Binding-site contacts:
Ligand atom C1 contacts residue ILE168 of chain 1.B at 4.4 Å (hydrophobic).
Ligand atom O6 contacts residue GLU206 of chain 1.B at 4.0 Å.
Ligand atom O5 contacts residue THR205 of chain 1.B at 3.8 Å.
Ligand atom N2 contacts residue ILE168 of chain 1.B at 3.7 Å.
Ligand atom C1 contacts residue THR205 of chain 1.B at 3.6 Å.
Ligand atom C8 contacts residue ILE168 of chain 1.B at 4.3 Å (hydrophobic).
Ligand atom C1 contacts residue ASN203 of chain 1.B at 1.4 Å.
Ligand atom N2 contacts residue ASN203 of chain 1.B at 3.1 Å (h-bond).
Ligand atom C7 contacts residue ASN203 of chain 1.B at 3.7 Å.
Ligand atom C4 contacts residue ASN203 of chain 1.B at 4.3 Å.
Ligand atom O7 contacts residue ILE168 of chain 1.B at 4.1 Å.
Ligand atom C5 contacts residue ASN203 of chain 1.B at 3.6 Å.
Ligand atom O7 contacts residue GLN201 of chain 1.B at 4.1 Å.
Ligand atom C2 contacts residue ASN203 of chain 1.B at 2.5 Å.
Ligand atom O5 contacts residue ASN203 of chain 1.B at 2.4 Å (h-bond).
Ligand atom C3 contacts residue ASN203 of chain 1.B at 3.9 Å.
Ligand atom C7 contacts residue ILE168 of chain 1.B at 3.8 Å (hydrophobic).
Ligand atom C5 contacts residue THR205 of chain 1.B at 3.7 Å.
Ligand atom O6 contacts residue THR205 of chain 1.B at 4.4 Å.
Ligand atom O7 contacts residue ASN203 of chain 1.B at 3.5 Å (h-bond).
Ligand atom C6 contacts residue THR205 of chain 1.B at 3.9 Å.

Sequence of chain 1.B:
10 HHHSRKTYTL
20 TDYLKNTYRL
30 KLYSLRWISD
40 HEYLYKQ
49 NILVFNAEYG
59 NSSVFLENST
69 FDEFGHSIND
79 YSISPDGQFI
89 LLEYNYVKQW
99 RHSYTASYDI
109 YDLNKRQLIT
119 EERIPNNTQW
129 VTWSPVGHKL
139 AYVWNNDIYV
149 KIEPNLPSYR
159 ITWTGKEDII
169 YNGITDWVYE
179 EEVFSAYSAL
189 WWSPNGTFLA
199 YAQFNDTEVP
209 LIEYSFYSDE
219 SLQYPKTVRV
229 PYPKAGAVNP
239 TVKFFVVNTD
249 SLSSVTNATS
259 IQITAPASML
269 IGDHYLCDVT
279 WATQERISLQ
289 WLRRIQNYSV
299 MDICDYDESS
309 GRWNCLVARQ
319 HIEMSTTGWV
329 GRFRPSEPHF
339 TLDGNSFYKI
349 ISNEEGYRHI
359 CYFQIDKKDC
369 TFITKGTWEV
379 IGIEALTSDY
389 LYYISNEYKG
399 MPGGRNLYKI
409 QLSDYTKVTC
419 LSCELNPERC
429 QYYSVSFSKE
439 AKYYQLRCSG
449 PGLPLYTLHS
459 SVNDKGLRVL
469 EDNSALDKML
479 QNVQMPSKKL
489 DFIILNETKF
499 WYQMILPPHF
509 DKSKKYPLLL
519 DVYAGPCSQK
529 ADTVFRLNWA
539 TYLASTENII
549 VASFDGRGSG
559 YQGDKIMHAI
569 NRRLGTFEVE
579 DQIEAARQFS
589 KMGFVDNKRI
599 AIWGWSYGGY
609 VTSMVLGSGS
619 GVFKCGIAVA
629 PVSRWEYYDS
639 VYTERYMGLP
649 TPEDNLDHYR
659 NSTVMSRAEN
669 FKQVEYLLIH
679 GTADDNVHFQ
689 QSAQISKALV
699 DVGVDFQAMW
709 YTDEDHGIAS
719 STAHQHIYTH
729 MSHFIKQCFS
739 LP

A small-molecule ligand and the protein it binds are described below.
Small molecule (SMILES): CC(=O)N[C@H]1[C@H](O[C@H]2[C@H](O)[C@@H](NC(C)=O)CO[C@@H]2CO)O[C@H](CO)[C@@H](O)[C@@H]1O